Binding-site contacts:
Ligand atom O11 contacts residue SER125 of chain 1.I at 2.6 Å (h-bond).
Ligand atom C8 contacts residue SER125 of chain 1.I at 3.3 Å.
Ligand atom O13 contacts residue HIS169 of chain 1.H at 3.2 Å.
Ligand atom C7 contacts residue ARG56 of chain 1.C at 3.7 Å.
Ligand atom N1 contacts residue GLY123 of chain 1.I at 3.7 Å.
Ligand atom O11 contacts residue LYS126 of chain 1.I at 3.4 Å.
Ligand atom O2 contacts residue LYS126 of chain 1.I at 3.0 Å (salt-bridge).
Ligand atom O3 contacts residue ARG56 of chain 1.C at 3.0 Å (salt-bridge).
Ligand atom C4 contacts residue HIS102 of chain 1.H at 3.2 Å.
Ligand atom O10 contacts residue SER125 of chain 1.I at 2.9 Å (h-bond).
Ligand atom O10 contacts residue ARG175 of chain 1.H at 3.3 Å (salt-bridge).
Ligand atom N contacts residue GLU142 of chain 1.H at 2.8 Å (salt-bridge).
Ligand atom O9 contacts residue LYS126 of chain 1.I at 2.8 Å (salt-bridge).
Ligand atom C10 contacts residue VAL140 of chain 1.H at 3.7 Å (hydrophobic).
Ligand atom O2 contacts residue ASN77 of chain 1.I at 2.8 Å (h-bond).
Ligand atom N1 contacts residue LEU124 of chain 1.I at 3.3 Å (h-bond).
Ligand atom N3 contacts residue LEU124 of chain 1.I at 3.4 Å.
Ligand atom O13 contacts residue VAL140 of chain 1.H at 3.2 Å.
Ligand atom C4 contacts residue ZN1 of chain 1.JB at 3.5 Å.
Ligand atom O8 contacts residue ARG175 of chain 1.H at 3.0 Å (salt-bridge).
Ligand atom N3 contacts residue GLU142 of chain 1.H at 2.8 Å (salt-bridge).
Ligand atom O9 contacts residue SER125 of chain 1.I at 2.7 Å (h-bond).
Ligand atom O12 contacts residue SER125 of chain 1.I at 3.0 Å (h-bond).
Ligand atom C3 contacts residue HIS102 of chain 1.H at 3.5 Å.
Ligand atom O contacts residue HIS102 of chain 1.H at 3.5 Å (h-bond).
Ligand atom O5 contacts residue HIS103 of chain 1.H at 3.0 Å (h-bond).
Ligand atom O4 contacts residue ARG56 of chain 1.C at 3.6 Å.
Ligand atom C contacts residue LEU124 of chain 1.I at 3.4 Å (hydrophobic).
Ligand atom O13 contacts residue GLN141 of chain 1.H at 2.8 Å (h-bond).
Ligand atom P2 contacts residue SER125 of chain 1.I at 3.3 Å.
Ligand atom O9 contacts residue ARG129 of chain 1.I at 3.1 Å (salt-bridge).
Ligand atom C contacts residue GLU142 of chain 1.H at 3.5 Å.
Ligand atom O5 contacts residue ARG175 of chain 1.H at 3.2 Å (salt-bridge).
Ligand atom N contacts residue LEU122 of chain 1.I at 3.3 Å (h-bond).
Ligand atom N contacts residue LEU124 of chain 1.I at 3.7 Å.
Ligand atom O8 contacts residue ARG129 of chain 1.I at 3.0 Å (salt-bridge).
Ligand atom N2 contacts residue HIS102 of chain 1.H at 3.5 Å (h-bond).
Ligand atom O contacts residue PHE81 of chain 1.I at 3.6 Å.
Ligand atom C10 contacts residue LEU124 of chain 1.I at 3.5 Å (hydrophobic).
Ligand atom O11 contacts residue GLY123 of chain 1.I at 3.6 Å.

Sequence of chain 1.H:
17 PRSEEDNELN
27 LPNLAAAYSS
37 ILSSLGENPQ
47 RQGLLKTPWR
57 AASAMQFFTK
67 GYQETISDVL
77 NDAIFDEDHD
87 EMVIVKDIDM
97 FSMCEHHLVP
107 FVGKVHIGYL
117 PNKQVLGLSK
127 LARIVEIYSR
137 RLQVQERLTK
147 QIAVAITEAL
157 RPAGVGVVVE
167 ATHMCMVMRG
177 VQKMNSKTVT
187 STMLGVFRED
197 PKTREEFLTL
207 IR

Sequence of chain 1.I:
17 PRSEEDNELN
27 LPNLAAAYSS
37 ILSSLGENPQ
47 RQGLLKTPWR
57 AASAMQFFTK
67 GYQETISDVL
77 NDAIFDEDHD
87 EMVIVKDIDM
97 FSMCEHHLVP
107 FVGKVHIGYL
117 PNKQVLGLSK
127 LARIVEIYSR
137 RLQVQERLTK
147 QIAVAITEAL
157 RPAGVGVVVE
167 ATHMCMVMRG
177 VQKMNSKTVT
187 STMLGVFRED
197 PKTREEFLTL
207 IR

Sequence of chain 1.C:
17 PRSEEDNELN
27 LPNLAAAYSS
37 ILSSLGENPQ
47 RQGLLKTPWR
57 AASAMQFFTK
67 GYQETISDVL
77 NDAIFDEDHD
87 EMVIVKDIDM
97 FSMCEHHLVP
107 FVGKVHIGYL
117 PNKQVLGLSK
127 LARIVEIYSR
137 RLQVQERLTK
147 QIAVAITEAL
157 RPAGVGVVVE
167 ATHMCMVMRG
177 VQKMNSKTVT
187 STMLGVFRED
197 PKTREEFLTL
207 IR

This protein binds this small molecule.
Small molecule (SMILES): Nc1nc2c(ccn2[C@@H]2O[C@H](COP(=O)(O)OP(=O)(O)OP(=O)(O)O)[C@@H](O)[C@H]2O)c(=O)[nH]1